Sequence of chain 1.A:
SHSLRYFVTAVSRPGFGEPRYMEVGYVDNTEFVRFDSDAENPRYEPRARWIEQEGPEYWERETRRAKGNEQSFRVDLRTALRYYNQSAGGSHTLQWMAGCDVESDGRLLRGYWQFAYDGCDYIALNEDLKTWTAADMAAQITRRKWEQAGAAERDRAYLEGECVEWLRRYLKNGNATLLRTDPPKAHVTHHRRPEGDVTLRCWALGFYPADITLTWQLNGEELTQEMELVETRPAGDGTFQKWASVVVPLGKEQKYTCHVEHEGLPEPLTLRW

This small molecule binds to this protein.
Small molecule (SMILES): CC[C@H](C)[C@H](N)C(=O)NCC(=O)N1CCC[C@H]1C(=O)NCC(=O)N[C@@H](CCCN=C(N)N)C(=O)N[C@@H](C)C(=O)N[C@@H](Cc1ccccc1)C(=O)N[C@@H](Cc1ccc(O)cc1)C(=O)N[C@H](C(=O)O)[C@@H](C)O

Binding-site contacts:
Ligand atom CD1 contacts residue TYR58 of chain 1.A at 3.3 Å (hydrophobic).
Ligand atom OG1 contacts residue ASP76 of chain 1.A at 3.1 Å (salt-bridge).
Ligand atom CA contacts residue ARG65 of chain 1.A at 3.5 Å.
Ligand atom N contacts residue ASP76 of chain 1.A at 3.1 Å (salt-bridge).
Ligand atom NH2 contacts residue ASP76 of chain 1.A at 2.4 Å (salt-bridge).
Ligand atom CA contacts residue ASN69 of chain 1.A at 3.5 Å.
Ligand atom CA contacts residue TYR158 of chain 1.A at 3.4 Å (hydrophobic).
Ligand atom O contacts residue TYR158 of chain 1.A at 3.4 Å.
Ligand atom N contacts residue ASN69 of chain 1.A at 2.8 Å (h-bond).
Ligand atom CA contacts residue TYR170 of chain 1.A at 3.4 Å (hydrophobic).
Ligand atom CD1 contacts residue GLU62 of chain 1.A at 3.2 Å.
Ligand atom O contacts residue ASN69 of chain 1.A at 2.9 Å (h-bond).
Ligand atom N contacts residue TYR170 of chain 1.A at 2.8 Å (h-bond).
Ligand atom CZ contacts residue ASP76 of chain 1.A at 3.0 Å.
Ligand atom C contacts residue THR142 of chain 1.A at 3.5 Å.
Ligand atom OXT contacts residue LYS145 of chain 1.A at 2.9 Å (salt-bridge).
Ligand atom N contacts residue ARG65 of chain 1.A at 3.5 Å (salt-bridge).
Ligand atom CG1 contacts residue GLU62 of chain 1.A at 3.2 Å.
Ligand atom O contacts residue TRP146 of chain 1.A at 2.9 Å (h-bond).
Ligand atom O contacts residue ARG65 of chain 1.A at 2.8 Å (salt-bridge).
Ligand atom N contacts residue TYR6 of chain 1.A at 3.3 Å (h-bond).
Ligand atom CA contacts residue TYR6 of chain 1.A at 3.4 Å (hydrophobic).
Ligand atom N contacts residue GLU62 of chain 1.A at 3.1 Å (salt-bridge).
Ligand atom CD contacts residue ARG65 of chain 1.A at 3.4 Å.
Ligand atom C contacts residue TYR6 of chain 1.A at 3.0 Å (hydrophobic).
Ligand atom N contacts residue TYR6 of chain 1.A at 3.4 Å (h-bond).
Ligand atom O contacts residue THR142 of chain 1.A at 2.5 Å (h-bond).
Ligand atom O contacts residue ARG65 of chain 1.A at 3.3 Å.
Ligand atom CG contacts residue TRP96 of chain 1.A at 3.4 Å (hydrophobic).
Ligand atom NH1 contacts residue PHE73 of chain 1.A at 3.2 Å.
Ligand atom O contacts residue TYR83 of chain 1.A at 2.7 Å (h-bond).
Ligand atom C contacts residue ARG65 of chain 1.A at 3.5 Å.
Ligand atom CG1 contacts residue ARG61 of chain 1.A at 3.5 Å.
Ligand atom N contacts residue TYR158 of chain 1.A at 3.4 Å (h-bond).
Ligand atom C contacts residue TYR158 of chain 1.A at 3.3 Å (hydrophobic).
Ligand atom O contacts residue TYR158 of chain 1.A at 2.5 Å (h-bond).
Ligand atom CA contacts residue TYR6 of chain 1.A at 3.3 Å (hydrophobic).
Ligand atom NH1 contacts residue ASP76 of chain 1.A at 2.8 Å (salt-bridge).
Ligand atom N contacts residue TRP166 of chain 1.A at 3.2 Å.
Ligand atom O contacts residue TYR6 of chain 1.A at 3.3 Å.